Sequence of chain 3.D:
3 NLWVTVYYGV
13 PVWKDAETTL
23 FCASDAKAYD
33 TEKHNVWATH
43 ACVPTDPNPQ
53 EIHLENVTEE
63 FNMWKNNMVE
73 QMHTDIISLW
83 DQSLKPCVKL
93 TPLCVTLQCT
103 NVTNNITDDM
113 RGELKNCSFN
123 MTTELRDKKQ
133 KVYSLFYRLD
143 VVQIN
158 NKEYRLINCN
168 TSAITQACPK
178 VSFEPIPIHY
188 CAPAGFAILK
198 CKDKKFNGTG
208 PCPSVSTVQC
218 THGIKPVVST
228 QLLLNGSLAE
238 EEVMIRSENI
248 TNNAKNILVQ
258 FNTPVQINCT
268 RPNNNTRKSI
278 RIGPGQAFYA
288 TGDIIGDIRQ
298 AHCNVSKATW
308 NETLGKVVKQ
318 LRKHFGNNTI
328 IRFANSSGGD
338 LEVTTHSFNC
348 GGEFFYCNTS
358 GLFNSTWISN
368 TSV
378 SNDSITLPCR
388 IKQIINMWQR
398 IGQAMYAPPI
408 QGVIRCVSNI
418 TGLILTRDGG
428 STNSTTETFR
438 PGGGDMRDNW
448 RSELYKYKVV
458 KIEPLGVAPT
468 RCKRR

Binding-site contacts:
Ligand atom C2 contacts residue ASN246 of chain 3.D at 2.5 Å.
Ligand atom N2 contacts residue NAG2 of chain 3.J at 3.8 Å.
Ligand atom C1 contacts residue ASN246 of chain 3.D at 1.4 Å.
Ligand atom C7 contacts residue ASN246 of chain 3.D at 3.2 Å.
Ligand atom C1 contacts residue ASN249 of chain 3.D at 3.9 Å.
Ligand atom C8 contacts residue NAG1 of chain 3.J at 4.0 Å.
Ligand atom C5 contacts residue THR248 of chain 3.D at 4.3 Å.
Ligand atom C8 contacts residue NAG2 of chain 3.J at 3.3 Å.
Ligand atom C8 contacts residue GLU245 of chain 3.D at 4.5 Å.
Ligand atom C1 contacts residue THR248 of chain 3.D at 4.3 Å.
Ligand atom O5 contacts residue ASN246 of chain 3.D at 2.4 Å (h-bond).
Ligand atom C7 contacts residue NAG2 of chain 3.J at 4.0 Å.
Ligand atom C8 contacts residue ASN246 of chain 3.D at 4.0 Å.
Ligand atom C5 contacts residue ASN246 of chain 3.D at 3.7 Å.
Ligand atom C3 contacts residue ASN246 of chain 3.D at 3.8 Å.
Ligand atom O5 contacts residue ASN249 of chain 3.D at 3.5 Å.
Ligand atom O7 contacts residue ASN246 of chain 3.D at 3.1 Å (h-bond).
Ligand atom N2 contacts residue ASN246 of chain 3.D at 2.9 Å (h-bond).
Ligand atom C4 contacts residue ASN246 of chain 3.D at 4.2 Å.

The protein below binds the small molecule below.
Small molecule (SMILES): CC(=O)N[C@@H]1[C@@H](O)[C@H](O)[C@@H](CO)O[C@H]1O